A protein and the small-molecule ligand that binds it are described below.
Small molecule (SMILES): CC(=O)N[C@H]1[C@H](O[C@H]2[C@H](O)[C@@H](NC(C)=O)CO[C@@H]2CO)O[C@H](CO)[C@@H](O[C@@H]2O[C@H](CO[C@H]3O[C@H](CO)[C@@H](O)[C@H](O)[C@@H]3O)[C@@H](O)[C@H](O[C@H]3O[C@H](CO)[C@@H](O)[C@H](O)[C@@H]3O[C@H]3O[C@H](CO)[C@@H](O)[C@H](O)[C@@H]3O)[C@@H]2O)[C@@H]1O

Sequence of chain 3.A:
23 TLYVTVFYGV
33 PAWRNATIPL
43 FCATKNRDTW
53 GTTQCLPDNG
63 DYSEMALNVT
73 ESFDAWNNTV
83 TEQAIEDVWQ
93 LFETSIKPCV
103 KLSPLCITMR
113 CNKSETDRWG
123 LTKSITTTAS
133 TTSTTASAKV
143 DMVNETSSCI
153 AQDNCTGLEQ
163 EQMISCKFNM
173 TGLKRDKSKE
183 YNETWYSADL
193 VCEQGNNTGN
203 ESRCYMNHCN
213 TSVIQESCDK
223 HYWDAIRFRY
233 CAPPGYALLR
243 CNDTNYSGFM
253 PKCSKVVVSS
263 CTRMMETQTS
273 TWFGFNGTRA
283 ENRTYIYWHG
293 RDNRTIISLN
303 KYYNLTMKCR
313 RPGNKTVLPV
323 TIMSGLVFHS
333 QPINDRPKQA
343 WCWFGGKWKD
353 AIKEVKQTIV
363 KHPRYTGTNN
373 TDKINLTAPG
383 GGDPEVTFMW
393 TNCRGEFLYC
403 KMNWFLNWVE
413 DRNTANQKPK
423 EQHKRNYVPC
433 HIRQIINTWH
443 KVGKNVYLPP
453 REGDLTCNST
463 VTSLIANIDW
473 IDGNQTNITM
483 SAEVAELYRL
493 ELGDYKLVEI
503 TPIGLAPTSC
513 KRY

Binding-site contacts:
Ligand atom O7 contacts residue CYS459 of chain 3.A at 3.9 Å.
Ligand atom C6 contacts residue TRP225 of chain 3.A at 4.2 Å (hydrophobic).
Ligand atom C5 contacts residue ASN278 of chain 3.A at 3.7 Å.
Ligand atom O6 contacts residue LYS222 of chain 3.A at 3.8 Å.
Ligand atom C8 contacts residue GLN270 of chain 3.A at 3.9 Å.
Ligand atom O7 contacts residue ASN460 of chain 3.A at 3.2 Å (h-bond).
Ligand atom C6 contacts residue ASP226 of chain 3.A at 3.3 Å.
Ligand atom O3 contacts residue ARG396 of chain 3.A at 4.4 Å.
Ligand atom N2 contacts residue NAG1 of chain 3.O at 3.9 Å.
Ligand atom O7 contacts residue NAG1 of chain 3.O at 3.4 Å.
Ligand atom N2 contacts residue SER461 of chain 3.A at 4.0 Å.
Ligand atom C2 contacts residue ASN278 of chain 3.A at 2.5 Å.
Ligand atom O6 contacts residue ARG396 of chain 3.A at 3.8 Å.
Ligand atom C3 contacts residue ASN278 of chain 3.A at 3.9 Å.
Ligand atom O7 contacts residue ASN278 of chain 3.A at 3.2 Å (h-bond).
Ligand atom C7 contacts residue ASN394 of chain 3.A at 4.1 Å.
Ligand atom C6 contacts residue ARG396 of chain 3.A at 3.7 Å.
Ligand atom C8 contacts residue ASN394 of chain 3.A at 3.2 Å.
Ligand atom C8 contacts residue ASN460 of chain 3.A at 3.7 Å.
Ligand atom O3 contacts residue NAG1 of chain 3.O at 4.0 Å.
Ligand atom C1 contacts residue SER461 of chain 3.A at 3.8 Å.
Ligand atom C7 contacts residue GLN270 of chain 3.A at 4.1 Å.
Ligand atom C8 contacts residue NAG1 of chain 3.O at 3.7 Å.
Ligand atom C7 contacts residue NAG1 of chain 3.O at 3.5 Å.
Ligand atom O4 contacts residue LYS222 of chain 3.A at 3.8 Å.
Ligand atom C6 contacts residue TRP225 of chain 3.A at 4.0 Å (hydrophobic).
Ligand atom C1 contacts residue ASN278 of chain 3.A at 1.5 Å.
Ligand atom C7 contacts residue ASN460 of chain 3.A at 4.1 Å.
Ligand atom C4 contacts residue ASN278 of chain 3.A at 4.2 Å.
Ligand atom C5 contacts residue ARG396 of chain 3.A at 3.9 Å.
Ligand atom C6 contacts residue LYS222 of chain 3.A at 4.1 Å.
Ligand atom C7 contacts residue ASN278 of chain 3.A at 3.4 Å.
Ligand atom N2 contacts residue ASN278 of chain 3.A at 3.0 Å (h-bond).
Ligand atom C5 contacts residue ASN460 of chain 3.A at 3.7 Å.
Ligand atom C2 contacts residue NAG1 of chain 3.O at 4.1 Å.
Ligand atom O5 contacts residue ASN278 of chain 3.A at 2.4 Å (h-bond).
Ligand atom O6 contacts residue TRP225 of chain 3.A at 3.1 Å (h-bond).
Ligand atom O7 contacts residue GLN270 of chain 3.A at 3.5 Å.
Ligand atom C6 contacts residue ASN460 of chain 3.A at 4.4 Å.
Ligand atom O6 contacts residue ASP226 of chain 3.A at 3.9 Å.